Sequence of chain 2.A:
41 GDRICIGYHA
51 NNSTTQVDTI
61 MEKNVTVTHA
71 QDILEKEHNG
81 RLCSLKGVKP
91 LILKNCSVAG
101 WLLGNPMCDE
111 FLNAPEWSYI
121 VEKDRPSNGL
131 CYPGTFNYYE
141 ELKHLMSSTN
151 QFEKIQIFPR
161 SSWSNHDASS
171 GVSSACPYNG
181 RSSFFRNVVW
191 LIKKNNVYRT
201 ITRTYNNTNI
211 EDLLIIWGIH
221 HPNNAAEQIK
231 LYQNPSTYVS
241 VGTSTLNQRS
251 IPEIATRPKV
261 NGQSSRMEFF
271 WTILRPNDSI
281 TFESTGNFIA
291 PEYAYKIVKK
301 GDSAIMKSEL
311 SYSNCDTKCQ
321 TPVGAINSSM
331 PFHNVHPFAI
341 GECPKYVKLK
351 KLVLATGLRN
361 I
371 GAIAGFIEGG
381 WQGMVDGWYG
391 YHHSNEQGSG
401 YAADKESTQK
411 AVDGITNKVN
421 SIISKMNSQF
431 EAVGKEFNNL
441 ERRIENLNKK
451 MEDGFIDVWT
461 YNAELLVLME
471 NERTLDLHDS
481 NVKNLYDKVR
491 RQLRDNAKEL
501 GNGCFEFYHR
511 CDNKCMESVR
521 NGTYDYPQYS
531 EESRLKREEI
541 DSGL

Binding-site contacts:
Ligand atom N5 contacts residue VAL172 of chain 2.A at 3.2 Å (h-bond).
Ligand atom C9 contacts residue HIS220 of chain 2.A at 4.0 Å.
Ligand atom C11 contacts residue GLY171 of chain 2.A at 3.6 Å.
Ligand atom C10 contacts residue TRP190 of chain 2.A at 4.1 Å (hydrophobic).
Ligand atom O6 contacts residue GLN263 of chain 2.A at 4.1 Å.
Ligand atom O1A contacts residue SER174 of chain 2.A at 2.7 Å (h-bond).
Ligand atom O9 contacts residue GLU227 of chain 2.A at 2.4 Å (salt-bridge).
Ligand atom C10 contacts residue LEU231 of chain 2.A at 4.2 Å (hydrophobic).
Ligand atom C1 contacts residue GLN263 of chain 2.A at 3.6 Å.
Ligand atom O9 contacts residue HIS220 of chain 2.A at 3.7 Å.
Ligand atom O9 contacts residue GLN263 of chain 2.A at 3.9 Å.
Ligand atom O8 contacts residue GLN263 of chain 2.A at 2.8 Å (h-bond).
Ligand atom C8 contacts residue GLU227 of chain 2.A at 4.0 Å.
Ligand atom O1A contacts residue SER173 of chain 2.A at 3.5 Å.
Ligand atom O9 contacts residue TYR132 of chain 2.A at 3.0 Å (h-bond).
Ligand atom O10 contacts residue TRP190 of chain 2.A at 4.2 Å.
Ligand atom C5 contacts residue VAL172 of chain 2.A at 4.1 Å (hydrophobic).
Ligand atom O7 contacts residue LYS230 of chain 2.A at 3.3 Å (salt-bridge).
Ligand atom C3 contacts residue LYS259 of chain 2.A at 3.7 Å.
Ligand atom C11 contacts residue VAL172 of chain 2.A at 3.4 Å (hydrophobic).
Ligand atom O10 contacts residue LEU231 of chain 2.A at 3.1 Å.
Ligand atom C1 contacts residue SER173 of chain 2.A at 3.6 Å.
Ligand atom C9 contacts residue GLU227 of chain 2.A at 3.2 Å.
Ligand atom C10 contacts residue VAL172 of chain 2.A at 3.7 Å (hydrophobic).
Ligand atom O1B contacts residue GLN263 of chain 2.A at 2.4 Å (h-bond).
Ligand atom O1B contacts residue SER174 of chain 2.A at 3.3 Å (h-bond).
Ligand atom O9 contacts residue SER265 of chain 2.A at 3.1 Å (h-bond).
Ligand atom O8 contacts residue TYR132 of chain 2.A at 3.8 Å.
Ligand atom C8 contacts residue GLN263 of chain 2.A at 3.8 Å.
Ligand atom O1A contacts residue SER182 of chain 2.A at 4.1 Å.
Ligand atom C6 contacts residue GLN263 of chain 2.A at 3.8 Å.
Ligand atom C1 contacts residue SER174 of chain 2.A at 3.3 Å.
Ligand atom C11 contacts residue SER170 of chain 2.A at 3.2 Å.
Ligand atom O3 contacts residue LYS259 of chain 2.A at 2.5 Å (salt-bridge).
Ligand atom C9 contacts residue TRP190 of chain 2.A at 3.6 Å (hydrophobic).
Ligand atom O8 contacts residue SER173 of chain 2.A at 3.9 Å.
Ligand atom O1B contacts residue SER173 of chain 2.A at 2.7 Å (h-bond).
Ligand atom C9 contacts residue TYR132 of chain 2.A at 3.7 Å (hydrophobic).
Ligand atom O4 contacts residue GLY262 of chain 2.A at 4.0 Å.
Ligand atom C11 contacts residue TRP190 of chain 2.A at 3.8 Å (hydrophobic).

This small molecule binds to this protein.
Small molecule (SMILES): CC(=O)N[C@H]1[C@H]([C@H](O)[C@H](O)CO)O[C@@](OC[C@H]2OC[C@H](O)[C@@H](O)[C@H]2O)(C(=O)O)C[C@@H]1O